Binding-site contacts:
Ligand atom C5 contacts residue ASN417 of chain 1.A at 3.7 Å.
Ligand atom C3 contacts residue ASN417 of chain 1.A at 3.8 Å.
Ligand atom N2 contacts residue PRO266 of chain 1.A at 3.1 Å.
Ligand atom C1 contacts residue ASN417 of chain 1.A at 1.4 Å.
Ligand atom O7 contacts residue PRO266 of chain 1.A at 3.5 Å.
Ligand atom C2 contacts residue ASN417 of chain 1.A at 2.5 Å.
Ligand atom N2 contacts residue ASN417 of chain 1.A at 2.9 Å (h-bond).
Ligand atom O5 contacts residue ASN417 of chain 1.A at 2.4 Å (h-bond).
Ligand atom C7 contacts residue ASN417 of chain 1.A at 3.8 Å.
Ligand atom C4 contacts residue ASN417 of chain 1.A at 4.3 Å.
Ligand atom C8 contacts residue PRO266 of chain 1.A at 1.5 Å (hydrophobic).
Ligand atom C7 contacts residue PRO266 of chain 1.A at 2.6 Å (hydrophobic).
Ligand atom O7 contacts residue ASN417 of chain 1.A at 3.8 Å.

This small molecule binds to this protein.
Small molecule (SMILES): CC(=O)N[C@@H]1[C@@H](O)[C@H](O)[C@@H](CO)O[C@H]1O

Sequence of chain 1.A:
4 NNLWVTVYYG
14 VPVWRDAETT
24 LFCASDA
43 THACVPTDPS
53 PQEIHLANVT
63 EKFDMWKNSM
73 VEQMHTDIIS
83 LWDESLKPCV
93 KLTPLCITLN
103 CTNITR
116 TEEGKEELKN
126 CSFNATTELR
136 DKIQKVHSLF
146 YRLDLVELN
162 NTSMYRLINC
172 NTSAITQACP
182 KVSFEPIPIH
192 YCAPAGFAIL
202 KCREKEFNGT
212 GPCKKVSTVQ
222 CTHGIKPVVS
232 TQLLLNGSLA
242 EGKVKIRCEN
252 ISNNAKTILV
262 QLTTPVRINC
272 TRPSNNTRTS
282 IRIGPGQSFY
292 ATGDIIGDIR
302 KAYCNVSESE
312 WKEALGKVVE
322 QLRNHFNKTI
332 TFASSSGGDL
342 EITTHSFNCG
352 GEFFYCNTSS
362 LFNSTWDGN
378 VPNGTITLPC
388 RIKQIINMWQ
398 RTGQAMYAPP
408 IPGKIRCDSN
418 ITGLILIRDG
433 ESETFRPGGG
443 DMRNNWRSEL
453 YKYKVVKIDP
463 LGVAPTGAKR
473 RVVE